Sequence of chain 20.A:
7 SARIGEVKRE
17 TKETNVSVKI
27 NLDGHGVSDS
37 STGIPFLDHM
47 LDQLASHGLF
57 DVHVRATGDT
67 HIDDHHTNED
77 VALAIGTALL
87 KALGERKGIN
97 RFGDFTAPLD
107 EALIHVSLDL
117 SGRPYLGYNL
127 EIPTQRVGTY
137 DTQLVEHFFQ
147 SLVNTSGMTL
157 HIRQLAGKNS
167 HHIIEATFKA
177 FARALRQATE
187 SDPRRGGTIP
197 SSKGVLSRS

This small molecule binds to this protein.
Small molecule (SMILES): O=P(O)(O)C[C@@H](O)Cn1cncn1

Sequence of chain 13.A:
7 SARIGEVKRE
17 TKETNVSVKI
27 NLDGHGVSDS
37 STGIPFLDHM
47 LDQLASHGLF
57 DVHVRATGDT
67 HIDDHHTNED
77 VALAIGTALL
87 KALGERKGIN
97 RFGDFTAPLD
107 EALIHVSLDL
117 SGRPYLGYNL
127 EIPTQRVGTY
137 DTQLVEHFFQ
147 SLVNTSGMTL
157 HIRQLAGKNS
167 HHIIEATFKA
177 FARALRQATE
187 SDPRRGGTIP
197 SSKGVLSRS

Binding-site contacts:
Ligand atom O10 contacts residue ARG119 of chain 20.A at 3.0 Å (salt-bridge).
Ligand atom N4 contacts residue GLU75 of chain 9.A at 3.1 Å (salt-bridge).
Ligand atom O11 contacts residue LYS199 of chain 20.A at 2.7 Å (salt-bridge).
Ligand atom C6 contacts residue MN1 of chain 20.C at 3.5 Å.
Ligand atom O12 contacts residue SER197 of chain 20.A at 2.6 Å (h-bond).
Ligand atom N2 contacts residue MN1 of chain 20.C at 3.2 Å.
Ligand atom C5 contacts residue HIS71 of chain 9.A at 3.2 Å.
Ligand atom P9 contacts residue SER197 of chain 20.A at 3.8 Å.
Ligand atom C7 contacts residue GLU19 of chain 9.A at 3.4 Å.
Ligand atom N1 contacts residue HIS72 of chain 9.A at 3.3 Å (h-bond).
Ligand atom O10 contacts residue LYS175 of chain 13.A at 2.7 Å (salt-bridge).
Ligand atom O13 contacts residue GLU19 of chain 9.A at 2.7 Å (salt-bridge).
Ligand atom C3 contacts residue MN1 of chain 20.B at 3.2 Å.
Ligand atom C3 contacts residue LEU105 of chain 13.A at 3.8 Å (hydrophobic).
Ligand atom C6 contacts residue GLU171 of chain 13.A at 3.1 Å.
Ligand atom N1 contacts residue HIS167 of chain 13.A at 3.1 Å (h-bond).
Ligand atom C5 contacts residue HIS72 of chain 9.A at 3.6 Å.
Ligand atom C8 contacts residue GLU171 of chain 13.A at 3.5 Å.
Ligand atom O12 contacts residue ARG97 of chain 20.A at 2.8 Å (salt-bridge).
Ligand atom N1 contacts residue GLU171 of chain 13.A at 3.1 Å (salt-bridge).
Ligand atom O13 contacts residue HIS72 of chain 9.A at 3.1 Å (h-bond).
Ligand atom N4 contacts residue HIS71 of chain 9.A at 3.0 Å (h-bond).
Ligand atom C5 contacts residue HIS168 of chain 13.A at 3.9 Å.
Ligand atom C7 contacts residue MN1 of chain 20.C at 3.5 Å.
Ligand atom N2 contacts residue GLU171 of chain 13.A at 3.8 Å.
Ligand atom O10 contacts residue ARG97 of chain 20.A at 2.8 Å (salt-bridge).
Ligand atom N4 contacts residue HIS168 of chain 13.A at 3.3 Å (h-bond).
Ligand atom C3 contacts residue GLU75 of chain 9.A at 3.8 Å.
Ligand atom C5 contacts residue HIS167 of chain 13.A at 3.3 Å.
Ligand atom C7 contacts residue GLU171 of chain 13.A at 3.5 Å.
Ligand atom N4 contacts residue MN1 of chain 20.B at 2.2 Å.
Ligand atom O13 contacts residue HIS45 of chain 13.A at 3.3 Å (h-bond).
Ligand atom C5 contacts residue MN1 of chain 20.B at 3.3 Å.
Ligand atom O13 contacts residue GLU171 of chain 13.A at 3.5 Å (salt-bridge).
Ligand atom C5 contacts residue MN1 of chain 20.C at 3.3 Å.
Ligand atom N1 contacts residue MN1 of chain 20.C at 2.3 Å.
Ligand atom P9 contacts residue ARG97 of chain 20.A at 3.7 Å.
Ligand atom O11 contacts residue ARG119 of chain 20.A at 2.8 Å (salt-bridge).
Ligand atom O13 contacts residue MN1 of chain 20.C at 2.4 Å.
Ligand atom P9 contacts residue ARG119 of chain 20.A at 3.9 Å.

Sequence of chain 9.A:
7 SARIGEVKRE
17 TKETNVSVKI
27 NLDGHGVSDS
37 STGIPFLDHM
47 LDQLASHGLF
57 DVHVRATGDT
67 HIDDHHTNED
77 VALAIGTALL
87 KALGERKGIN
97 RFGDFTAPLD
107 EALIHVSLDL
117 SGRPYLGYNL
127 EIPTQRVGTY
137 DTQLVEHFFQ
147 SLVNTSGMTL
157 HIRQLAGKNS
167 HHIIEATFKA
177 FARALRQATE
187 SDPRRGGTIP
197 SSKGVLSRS